Binding-site contacts:
Ligand atom N2 contacts residue ASN380 of chain 1.D at 3.2 Å (h-bond).
Ligand atom C3 contacts residue ASN380 of chain 1.D at 3.8 Å.
Ligand atom C6 contacts residue GLU379 of chain 1.D at 3.8 Å.
Ligand atom C7 contacts residue ASN380 of chain 1.D at 3.6 Å.
Ligand atom C2 contacts residue ASN380 of chain 1.D at 2.5 Å.
Ligand atom O5 contacts residue ASN380 of chain 1.D at 2.3 Å (h-bond).
Ligand atom C5 contacts residue ASN380 of chain 1.D at 3.6 Å.
Ligand atom C4 contacts residue ASN380 of chain 1.D at 4.0 Å.
Ligand atom O5 contacts residue GLU379 of chain 1.D at 3.7 Å.
Ligand atom C1 contacts residue ASN380 of chain 1.D at 1.4 Å.
Ligand atom O7 contacts residue ASN380 of chain 1.D at 3.5 Å (h-bond).
Ligand atom O7 contacts residue GLN381 of chain 1.D at 4.4 Å.
Ligand atom C5 contacts residue GLU379 of chain 1.D at 3.9 Å.

Sequence of chain 1.D:
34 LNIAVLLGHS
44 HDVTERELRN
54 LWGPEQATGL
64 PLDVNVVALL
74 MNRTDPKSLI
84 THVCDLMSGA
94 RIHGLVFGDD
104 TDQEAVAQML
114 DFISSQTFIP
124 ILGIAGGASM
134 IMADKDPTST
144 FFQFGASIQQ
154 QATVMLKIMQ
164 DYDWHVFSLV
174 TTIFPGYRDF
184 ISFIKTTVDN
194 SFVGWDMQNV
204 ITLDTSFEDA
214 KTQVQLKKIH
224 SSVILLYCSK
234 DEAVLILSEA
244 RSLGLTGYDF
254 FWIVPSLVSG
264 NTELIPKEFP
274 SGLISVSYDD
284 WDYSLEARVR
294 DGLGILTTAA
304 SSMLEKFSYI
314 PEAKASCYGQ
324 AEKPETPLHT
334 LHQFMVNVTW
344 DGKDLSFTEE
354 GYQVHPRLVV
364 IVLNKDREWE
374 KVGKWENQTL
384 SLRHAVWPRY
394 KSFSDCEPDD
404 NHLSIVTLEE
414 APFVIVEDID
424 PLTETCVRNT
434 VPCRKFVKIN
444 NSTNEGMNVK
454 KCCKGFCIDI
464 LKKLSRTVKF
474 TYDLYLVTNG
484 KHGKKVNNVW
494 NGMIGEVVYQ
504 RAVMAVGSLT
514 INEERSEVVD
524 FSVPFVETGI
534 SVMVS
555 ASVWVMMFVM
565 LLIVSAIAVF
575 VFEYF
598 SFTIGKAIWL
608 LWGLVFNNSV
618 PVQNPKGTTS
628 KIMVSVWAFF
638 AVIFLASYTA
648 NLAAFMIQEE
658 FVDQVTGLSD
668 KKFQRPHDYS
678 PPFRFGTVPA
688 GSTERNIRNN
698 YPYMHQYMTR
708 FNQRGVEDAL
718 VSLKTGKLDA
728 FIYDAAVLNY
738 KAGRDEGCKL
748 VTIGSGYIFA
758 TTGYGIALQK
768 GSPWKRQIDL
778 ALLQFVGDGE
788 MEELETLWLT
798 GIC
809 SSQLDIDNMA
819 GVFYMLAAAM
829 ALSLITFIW

The protein below binds the small molecule below.
Small molecule (SMILES): CC(=O)N[C@@H]1[C@@H](O)[C@H](O)[C@@H](CO)O[C@H]1O